Sequence of chain 1.D:
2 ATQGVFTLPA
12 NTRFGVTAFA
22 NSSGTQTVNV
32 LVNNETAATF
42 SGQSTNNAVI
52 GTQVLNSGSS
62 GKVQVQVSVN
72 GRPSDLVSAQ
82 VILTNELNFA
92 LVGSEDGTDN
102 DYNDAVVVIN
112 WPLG

Sequence of chain 1.B:
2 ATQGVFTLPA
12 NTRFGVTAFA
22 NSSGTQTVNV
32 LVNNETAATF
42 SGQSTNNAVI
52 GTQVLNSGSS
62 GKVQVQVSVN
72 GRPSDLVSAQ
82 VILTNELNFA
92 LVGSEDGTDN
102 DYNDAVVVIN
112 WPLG

The protein below binds the small molecule below.
Small molecule (SMILES): CC(=O)N[C@H]1[C@H](O[C@H]2[C@@H](O)[C@@H](CO)O[C@@H](O[C@H]3[C@H](O[C@@H]4O[C@@H](C)[C@@H](O)[C@@H](O)[C@@H]4O)[C@@H](O)[C@H](O)O[C@@H]3CO)[C@@H]2O)O[C@H](CO)[C@@H](O[C@@H]2O[C@H](CO)[C@H](O)[C@H](O)[C@H]2O)[C@@H]1O

Binding-site contacts:
Ligand atom O2 contacts residue ASP100 of chain 1.D at 3.7 Å.
Ligand atom O4 contacts residue GOL1 of chain 1.V at 3.4 Å.
Ligand atom C2 contacts residue CA1 of chain 1.T at 3.3 Å.
Ligand atom O2 contacts residue ASP105 of chain 1.D at 3.1 Å (salt-bridge).
Ligand atom C3 contacts residue ASP100 of chain 1.D at 3.2 Å.
Ligand atom O4 contacts residue CA1 of chain 1.U at 2.5 Å.
Ligand atom C6 contacts residue SER24 of chain 1.D at 3.5 Å.
Ligand atom O2 contacts residue CA1 of chain 1.T at 2.5 Å.
Ligand atom O3 contacts residue CA1 of chain 1.U at 2.5 Å.
Ligand atom O3 contacts residue ASP105 of chain 1.D at 3.0 Å (salt-bridge).
Ligand atom C6 contacts residue GLY115 of chain 1.B at 3.8 Å.
Ligand atom C2 contacts residue ASP97 of chain 1.D at 3.7 Å.
Ligand atom O4 contacts residue GLY115 of chain 1.B at 2.6 Å (h-bond).
Ligand atom O3 contacts residue ASP100 of chain 1.D at 2.6 Å (salt-bridge).
Ligand atom C1 contacts residue ASP97 of chain 1.D at 3.5 Å.
Ligand atom C2 contacts residue SER23 of chain 1.D at 3.6 Å.
Ligand atom C3 contacts residue CA1 of chain 1.U at 3.4 Å.
Ligand atom C4 contacts residue CA1 of chain 1.U at 3.5 Å.
Ligand atom C2 contacts residue ASP97 of chain 1.D at 3.4 Å.
Ligand atom O5 contacts residue SER24 of chain 1.D at 3.0 Å (h-bond).
Ligand atom C2 contacts residue ASP105 of chain 1.D at 3.2 Å.
Ligand atom O6 contacts residue THR99 of chain 1.D at 3.6 Å.
Ligand atom O4 contacts residue ASN22 of chain 1.D at 3.0 Å (h-bond).
Ligand atom C2 contacts residue CA1 of chain 1.U at 3.8 Å.
Ligand atom O4 contacts residue SER24 of chain 1.D at 3.7 Å.
Ligand atom O2 contacts residue ASP97 of chain 1.D at 2.6 Å (salt-bridge).
Ligand atom C3 contacts residue CA1 of chain 1.T at 3.4 Å.
Ligand atom C3 contacts residue ASP105 of chain 1.D at 3.7 Å.
Ligand atom C3 contacts residue SER24 of chain 1.D at 3.6 Å.
Ligand atom C6 contacts residue GOL1 of chain 1.V at 3.8 Å.
Ligand atom O5 contacts residue SER23 of chain 1.D at 3.4 Å (h-bond).
Ligand atom O2 contacts residue ASP97 of chain 1.D at 2.7 Å (salt-bridge).
Ligand atom C6 contacts residue ASP100 of chain 1.D at 3.6 Å.
Ligand atom C4 contacts residue GLY115 of chain 1.B at 3.5 Å.
Ligand atom O3 contacts residue ASP102 of chain 1.D at 3.0 Å (salt-bridge).
Ligand atom O6 contacts residue ASP100 of chain 1.D at 3.4 Å.
Ligand atom C1 contacts residue SER23 of chain 1.D at 3.3 Å.
Ligand atom O4 contacts residue SER23 of chain 1.D at 3.4 Å.
Ligand atom O2 contacts residue GLU96 of chain 1.D at 3.4 Å (salt-bridge).
Ligand atom O3 contacts residue CA1 of chain 1.T at 2.5 Å.